Binding-site contacts:
Ligand atom C6 contacts residue ILE293 of chain 1.A at 4.3 Å (hydrophobic).
Ligand atom O7 contacts residue SER323 of chain 1.A at 3.3 Å (h-bond).
Ligand atom N2 contacts residue SER323 of chain 1.A at 4.4 Å.
Ligand atom C7 contacts residue ASN295 of chain 1.A at 3.8 Å.
Ligand atom C1 contacts residue ASN295 of chain 1.A at 1.4 Å.
Ligand atom O7 contacts residue ASN295 of chain 1.A at 4.2 Å.
Ligand atom C2 contacts residue ASN295 of chain 1.A at 2.5 Å.
Ligand atom O7 contacts residue THR324 of chain 1.A at 3.8 Å.
Ligand atom C5 contacts residue ILE293 of chain 1.A at 4.2 Å (hydrophobic).
Ligand atom C3 contacts residue ASN295 of chain 1.A at 3.9 Å.
Ligand atom O5 contacts residue ILE293 of chain 1.A at 3.8 Å.
Ligand atom C8 contacts residue MET322 of chain 1.A at 4.2 Å (hydrophobic).
Ligand atom C8 contacts residue ASN295 of chain 1.A at 4.1 Å.
Ligand atom O5 contacts residue ASN295 of chain 1.A at 2.4 Å (h-bond).
Ligand atom C1 contacts residue ILE293 of chain 1.A at 4.1 Å (hydrophobic).
Ligand atom C8 contacts residue SER323 of chain 1.A at 3.9 Å.
Ligand atom C5 contacts residue ASN295 of chain 1.A at 3.7 Å.
Ligand atom O6 contacts residue ARG570 of chain 1.A at 3.8 Å.
Ligand atom N2 contacts residue ASN295 of chain 1.A at 3.1 Å (h-bond).
Ligand atom C4 contacts residue ASN295 of chain 1.A at 4.2 Å.
Ligand atom C7 contacts residue SER323 of chain 1.A at 3.6 Å.

Sequence of chain 1.A:
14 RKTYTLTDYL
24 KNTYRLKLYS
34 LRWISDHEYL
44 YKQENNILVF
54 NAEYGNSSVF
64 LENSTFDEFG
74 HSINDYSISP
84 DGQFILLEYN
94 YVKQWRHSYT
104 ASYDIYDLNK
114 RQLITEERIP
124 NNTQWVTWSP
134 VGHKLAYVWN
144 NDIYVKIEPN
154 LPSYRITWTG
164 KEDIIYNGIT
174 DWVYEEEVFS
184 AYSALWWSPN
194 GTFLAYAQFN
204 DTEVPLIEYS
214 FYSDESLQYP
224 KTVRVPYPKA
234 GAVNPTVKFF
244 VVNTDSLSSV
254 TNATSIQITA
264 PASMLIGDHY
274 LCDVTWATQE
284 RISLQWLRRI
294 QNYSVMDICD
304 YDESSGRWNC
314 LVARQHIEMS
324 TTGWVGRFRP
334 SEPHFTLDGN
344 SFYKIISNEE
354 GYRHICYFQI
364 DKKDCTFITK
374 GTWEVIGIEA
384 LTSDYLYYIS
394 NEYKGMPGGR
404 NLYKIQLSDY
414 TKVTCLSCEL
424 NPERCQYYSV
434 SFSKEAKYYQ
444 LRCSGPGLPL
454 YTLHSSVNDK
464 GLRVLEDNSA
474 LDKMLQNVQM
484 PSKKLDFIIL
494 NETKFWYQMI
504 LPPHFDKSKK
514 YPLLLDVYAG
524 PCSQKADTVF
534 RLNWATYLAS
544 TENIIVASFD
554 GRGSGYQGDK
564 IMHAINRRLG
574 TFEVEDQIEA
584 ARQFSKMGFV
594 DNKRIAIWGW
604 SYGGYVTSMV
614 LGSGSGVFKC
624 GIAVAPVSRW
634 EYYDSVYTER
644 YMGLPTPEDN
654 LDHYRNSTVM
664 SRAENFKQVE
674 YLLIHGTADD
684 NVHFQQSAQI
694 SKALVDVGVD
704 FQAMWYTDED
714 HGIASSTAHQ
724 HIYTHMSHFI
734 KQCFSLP

This protein binds this small molecule.
Small molecule (SMILES): CC(=O)N[C@@H]1[C@@H](O)[C@H](O)[C@@H](CO)O[C@H]1O